Binding-site contacts:
Ligand atom F23 contacts residue ARG132 of chain 1.A at 3.6 Å.
Ligand atom C06 contacts residue ILE218 of chain 1.A at 3.7 Å (hydrophobic).
Ligand atom C12 contacts residue HEM1 of chain 1.B at 4.1 Å.
Ligand atom C03 contacts residue HEM1 of chain 1.B at 3.1 Å.
Ligand atom C23 contacts residue ARG132 of chain 1.A at 3.8 Å.
Ligand atom C15 contacts residue M481 of chain 1.E at 4.1 Å.
Ligand atom N02 contacts residue PRO216 of chain 1.A at 4.0 Å.
Ligand atom C14 contacts residue HEM1 of chain 1.B at 3.5 Å.
Ligand atom F23 contacts residue ALA147 of chain 1.A at 4.0 Å.
Ligand atom C22 contacts residue M481 of chain 1.E at 4.1 Å.
Ligand atom C05 contacts residue HEM1 of chain 1.B at 3.6 Å.
Ligand atom C24 contacts residue HIS128 of chain 1.A at 4.0 Å.
Ligand atom N01 contacts residue GLU243 of chain 1.A at 2.7 Å (salt-bridge).
Ligand atom C12 contacts residue HIS128 of chain 1.A at 4.0 Å.
Ligand atom C06 contacts residue HEM1 of chain 1.B at 3.4 Å.
Ligand atom C10 contacts residue GLU243 of chain 1.A at 3.5 Å.
Ligand atom N02 contacts residue TYR239 of chain 1.A at 3.7 Å.
Ligand atom N02 contacts residue MET240 of chain 1.A at 4.0 Å.
Ligand atom C24 contacts residue ARG132 of chain 1.A at 3.6 Å.
Ligand atom C04 contacts residue HEM1 of chain 1.B at 3.3 Å.
Ligand atom C02 contacts residue HEM1 of chain 1.B at 3.6 Å.
Ligand atom C09 contacts residue HEM1 of chain 1.B at 3.4 Å.
Ligand atom C11 contacts residue HEM1 of chain 1.B at 3.6 Å.
Ligand atom N02 contacts residue HEM1 of chain 1.B at 3.5 Å.
Ligand atom N13 contacts residue HEM1 of chain 1.B at 3.6 Å.
Ligand atom C08 contacts residue HEM1 of chain 1.B at 3.9 Å.
Ligand atom N02 contacts residue GLU243 of chain 1.A at 2.8 Å (salt-bridge).
Ligand atom C26 contacts residue HIS128 of chain 1.A at 3.6 Å.
Ligand atom C02 contacts residue GLU243 of chain 1.A at 3.6 Å.
Ligand atom N01 contacts residue HEM1 of chain 1.B at 3.7 Å.
Ligand atom C05 contacts residue ILE218 of chain 1.A at 3.8 Å (hydrophobic).
Ligand atom C10 contacts residue HEM1 of chain 1.B at 3.8 Å.
Ligand atom C06 contacts residue PHE235 of chain 1.A at 3.8 Å (hydrophobic).
Ligand atom C02 contacts residue TRP238 of chain 1.A at 3.9 Å (hydrophobic).
Ligand atom F23 contacts residue ARG254 of chain 1.A at 3.2 Å.
Ligand atom C07 contacts residue ILE218 of chain 1.A at 3.6 Å (hydrophobic).
Ligand atom C25 contacts residue HIS128 of chain 1.A at 3.5 Å.
Ligand atom N02 contacts residue TRP238 of chain 1.A at 2.8 Å (h-bond).
Ligand atom C09 contacts residue GLU243 of chain 1.A at 3.5 Å.
Ligand atom C07 contacts residue HEM1 of chain 1.B at 3.5 Å.

A protein and the small-molecule ligand that binds it are described below.
Small molecule (SMILES): Nc1ccc2ccc(CCNCCc3cccc(F)c3)cc2n1

Sequence of chain 1.A:
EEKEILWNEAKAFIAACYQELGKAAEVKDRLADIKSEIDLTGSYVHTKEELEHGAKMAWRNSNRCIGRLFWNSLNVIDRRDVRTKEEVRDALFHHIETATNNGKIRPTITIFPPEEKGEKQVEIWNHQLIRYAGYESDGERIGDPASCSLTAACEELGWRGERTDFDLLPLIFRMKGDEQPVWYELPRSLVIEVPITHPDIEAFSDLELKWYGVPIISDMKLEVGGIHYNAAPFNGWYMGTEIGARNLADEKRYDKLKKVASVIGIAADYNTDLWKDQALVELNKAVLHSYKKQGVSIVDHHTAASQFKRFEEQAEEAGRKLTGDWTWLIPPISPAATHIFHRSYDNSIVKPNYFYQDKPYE